Binding-site contacts:
Ligand atom C34 contacts residue TYR45 of chain 1.W at 4.2 Å (hydrophobic).
Ligand atom C25 contacts residue THR39 of chain 1.P at 3.8 Å.
Ligand atom C28 contacts residue ILE43 of chain 1.P at 4.0 Å (hydrophobic).
Ligand atom C43 contacts residue GLY41 of chain 1.W at 4.0 Å.
Ligand atom C34 contacts residue GLY42 of chain 1.W at 4.5 Å.
Ligand atom C28 contacts residue THR39 of chain 1.P at 4.3 Å.
Ligand atom C40 contacts residue GLY42 of chain 1.W at 4.4 Å.
Ligand atom C37 contacts residue GLY42 of chain 1.W at 3.6 Å.
Ligand atom C40 contacts residue GLY41 of chain 1.W at 4.5 Å.
Ligand atom C25 contacts residue TYR45 of chain 1.W at 4.3 Å (hydrophobic).
Ligand atom C37 contacts residue GLY41 of chain 1.W at 3.7 Å.
Ligand atom C37 contacts residue ILE43 of chain 1.P at 3.7 Å (hydrophobic).
Ligand atom C28 contacts residue TYR45 of chain 1.W at 3.7 Å (hydrophobic).
Ligand atom C40 contacts residue ILE43 of chain 1.P at 4.4 Å (hydrophobic).
Ligand atom C43 contacts residue THR37 of chain 1.W at 4.1 Å.
Ligand atom C22 contacts residue TYR45 of chain 1.W at 4.0 Å (hydrophobic).
Ligand atom C34 contacts residue GLY41 of chain 1.W at 3.9 Å.
Ligand atom C40 contacts residue LEU38 of chain 1.W at 4.1 Å (hydrophobic).

Sequence of chain 1.P:
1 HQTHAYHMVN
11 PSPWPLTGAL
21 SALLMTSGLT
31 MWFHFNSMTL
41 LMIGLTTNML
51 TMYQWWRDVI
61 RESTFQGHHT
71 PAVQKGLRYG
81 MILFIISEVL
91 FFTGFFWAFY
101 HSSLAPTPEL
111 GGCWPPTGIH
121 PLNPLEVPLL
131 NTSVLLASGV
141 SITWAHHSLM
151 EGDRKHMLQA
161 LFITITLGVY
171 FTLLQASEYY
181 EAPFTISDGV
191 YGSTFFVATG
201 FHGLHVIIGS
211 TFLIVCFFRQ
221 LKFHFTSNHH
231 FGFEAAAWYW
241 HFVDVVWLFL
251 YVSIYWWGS

The protein below binds the small molecule below.
Small molecule (SMILES): CCCCCCCCCCO[C@@H]1O[C@H](CO)[C@@H](O[C@H]2O[C@H](CO)[C@@H](O)[C@H](O)[C@H]2O)[C@H](O)[C@H]1O

Sequence of chain 1.W:
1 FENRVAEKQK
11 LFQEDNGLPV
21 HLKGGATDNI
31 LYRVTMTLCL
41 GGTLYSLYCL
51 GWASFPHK